Sequence of chain 1.A:
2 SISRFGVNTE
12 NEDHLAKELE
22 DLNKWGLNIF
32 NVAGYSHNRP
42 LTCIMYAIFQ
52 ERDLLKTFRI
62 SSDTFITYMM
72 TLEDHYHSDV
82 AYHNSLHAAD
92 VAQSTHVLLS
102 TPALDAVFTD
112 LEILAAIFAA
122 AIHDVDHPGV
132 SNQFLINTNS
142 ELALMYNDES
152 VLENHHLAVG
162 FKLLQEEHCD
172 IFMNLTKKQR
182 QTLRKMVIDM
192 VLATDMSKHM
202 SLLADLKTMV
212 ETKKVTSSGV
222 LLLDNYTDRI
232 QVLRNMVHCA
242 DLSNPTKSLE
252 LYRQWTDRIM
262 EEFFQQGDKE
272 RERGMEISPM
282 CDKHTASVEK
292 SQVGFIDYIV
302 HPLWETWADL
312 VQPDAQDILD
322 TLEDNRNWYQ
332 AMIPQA

Binding-site contacts:
Ligand atom C16 contacts residue MET197 of chain 1.A at 3.7 Å (hydrophobic).
Ligand atom C21 contacts residue TRP256 of chain 1.A at 3.8 Å (hydrophobic).
Ligand atom C20 contacts residue ASP242 of chain 1.A at 3.8 Å.
Ligand atom C3 contacts residue PHE264 of chain 1.A at 3.7 Å (hydrophobic).
Ligand atom N5 contacts residue PHE264 of chain 1.A at 3.6 Å.
Ligand atom C7 contacts residue GLN293 of chain 1.A at 3.7 Å.
Ligand atom C6 contacts residue ILE260 of chain 1.A at 3.6 Å (hydrophobic).
Ligand atom C16 contacts residue LEU243 of chain 1.A at 3.5 Å (hydrophobic).
Ligand atom C8 contacts residue PHE264 of chain 1.A at 3.6 Å (hydrophobic).
Ligand atom C24 contacts residue MET281 of chain 1.A at 3.6 Å (hydrophobic).
Ligand atom C6 contacts residue PHE296 of chain 1.A at 3.7 Å (hydrophobic).
Ligand atom N10 contacts residue PHE296 of chain 1.A at 3.8 Å.
Ligand atom N12 contacts residue TYR83 of chain 1.A at 3.6 Å.
Ligand atom C19 contacts residue HIS84 of chain 1.A at 3.8 Å.
Ligand atom N12 contacts residue ASN245 of chain 1.A at 3.6 Å.
Ligand atom C2 contacts residue PHE296 of chain 1.A at 3.2 Å (hydrophobic).
Ligand atom C7 contacts residue PHE296 of chain 1.A at 3.5 Å (hydrophobic).
Ligand atom C2 contacts residue ILE260 of chain 1.A at 3.5 Å (hydrophobic).
Ligand atom C25 contacts residue SER292 of chain 1.A at 3.8 Å.
Ligand atom N11 contacts residue PHE296 of chain 1.A at 3.4 Å.
Ligand atom C17 contacts residue GLN293 of chain 1.A at 3.7 Å.
Ligand atom N11 contacts residue GLN293 of chain 1.A at 3.2 Å (h-bond).
Ligand atom C1 contacts residue ILE260 of chain 1.A at 3.8 Å (hydrophobic).
Ligand atom C20 contacts residue LEU243 of chain 1.A at 3.7 Å (hydrophobic).
Ligand atom C22 contacts residue MET281 of chain 1.A at 3.3 Å (hydrophobic).
Ligand atom C18 contacts residue MET281 of chain 1.A at 3.6 Å (hydrophobic).
Ligand atom C27 contacts residue SER292 of chain 1.A at 3.9 Å.
Ligand atom C27 contacts residue PHE296 of chain 1.A at 3.5 Å (hydrophobic).
Ligand atom C21 contacts residue ASN245 of chain 1.A at 3.5 Å.
Ligand atom C13 contacts residue ILE260 of chain 1.A at 3.9 Å (hydrophobic).
Ligand atom C3 contacts residue PHE296 of chain 1.A at 3.8 Å (hydrophobic).
Ligand atom C21 contacts residue THR257 of chain 1.A at 3.7 Å.
Ligand atom C13 contacts residue PHE296 of chain 1.A at 3.3 Å (hydrophobic).
Ligand atom O23 contacts residue MET197 of chain 1.A at 3.8 Å.
Ligand atom C20 contacts residue MET197 of chain 1.A at 3.8 Å (hydrophobic).
Ligand atom C1 contacts residue PHE296 of chain 1.A at 3.4 Å (hydrophobic).
Ligand atom C25 contacts residue MET281 of chain 1.A at 3.2 Å (hydrophobic).
Ligand atom N4 contacts residue PHE296 of chain 1.A at 3.7 Å.
Ligand atom O14 contacts residue PHE296 of chain 1.A at 3.8 Å.
Ligand atom C17 contacts residue ASN245 of chain 1.A at 3.7 Å.

The small molecule below binds the protein below.
Small molecule (SMILES): CCn1ncc2c(NC3CCOCC3)c(C(=O)NCc3ccccc3)cnc21